Binding-site contacts:
Ligand atom O1 contacts residue GLN68 of chain 1.B at 3.5 Å.
Ligand atom N1 contacts residue GLN68 of chain 1.B at 3.6 Å (h-bond).
Ligand atom C40 contacts residue LEU80 of chain 1.B at 3.7 Å (hydrophobic).
Ligand atom C35 contacts residue QRP1 of chain 1.I at 4.0 Å.
Ligand atom C2 contacts residue VAL239 of chain 1.B at 3.9 Å (hydrophobic).
Ligand atom C5 contacts residue LEU80 of chain 1.B at 3.2 Å (hydrophobic).
Ligand atom O1 contacts residue LYS292 of chain 1.B at 2.7 Å (salt-bridge).
Ligand atom C4 contacts residue VAL239 of chain 1.B at 3.8 Å (hydrophobic).
Ligand atom C9 contacts residue SER235 of chain 1.B at 3.6 Å.
Ligand atom C8 contacts residue LEU236 of chain 1.B at 3.5 Å (hydrophobic).
Ligand atom C42 contacts residue VAL239 of chain 1.B at 3.7 Å (hydrophobic).
Ligand atom N36 contacts residue QRP1 of chain 1.I at 3.8 Å.
Ligand atom C12 contacts residue HEM1 of chain 1.H at 3.7 Å.
Ligand atom C12 contacts residue QRP1 of chain 1.I at 3.9 Å.
Ligand atom O contacts residue HEM1 of chain 1.H at 3.6 Å.
Ligand atom C1 contacts residue GLN68 of chain 1.B at 3.9 Å.
Ligand atom N contacts residue LEU80 of chain 1.B at 3.0 Å (h-bond).
Ligand atom C11 contacts residue HEM1 of chain 1.H at 3.8 Å.
Ligand atom C35 contacts residue HEM1 of chain 1.H at 3.9 Å.
Ligand atom O contacts residue ILE90 of chain 1.B at 3.7 Å.
Ligand atom C3 contacts residue VAL239 of chain 1.B at 3.5 Å (hydrophobic).
Ligand atom O1 contacts residue QRP1 of chain 1.I at 3.9 Å.
Ligand atom N2 contacts residue HEM1 of chain 1.H at 2.9 Å (h-bond).
Ligand atom C6 contacts residue VAL239 of chain 1.B at 3.6 Å (hydrophobic).
Ligand atom C39 contacts residue QRP1 of chain 1.I at 3.4 Å.
Ligand atom C15 contacts residue GLN68 of chain 1.B at 3.5 Å.
Ligand atom C8 contacts residue GLU232 of chain 1.B at 3.8 Å.
Ligand atom C42 contacts residue PHE391 of chain 1.B at 3.5 Å (hydrophobic).
Ligand atom C2 contacts residue LEU236 of chain 1.B at 3.9 Å (hydrophobic).
Ligand atom C41 contacts residue PHE391 of chain 1.B at 3.7 Å (hydrophobic).
Ligand atom C15 contacts residue LYS292 of chain 1.B at 3.9 Å.
Ligand atom C10 contacts residue LEU80 of chain 1.B at 3.2 Å (hydrophobic).
Ligand atom C7 contacts residue LEU236 of chain 1.B at 3.6 Å (hydrophobic).
Ligand atom C40 contacts residue QRP1 of chain 1.I at 3.7 Å.
Ligand atom C37 contacts residue QRP1 of chain 1.I at 3.9 Å.
Ligand atom C11 contacts residue GLN68 of chain 1.B at 3.7 Å.
Ligand atom C contacts residue HEM1 of chain 1.H at 3.8 Å.
Ligand atom C41 contacts residue LEU175 of chain 1.B at 3.9 Å (hydrophobic).
Ligand atom C8 contacts residue SER235 of chain 1.B at 4.0 Å.
Ligand atom O contacts residue LEU236 of chain 1.B at 3.4 Å.

The small molecule below binds the protein below.
Small molecule (SMILES): O=C1N[C@@H](Cc2c[nH]c3ccccc23)C(=O)N[C@H]1Cc1c[nH]c2ccccc12

Sequence of chain 1.B:
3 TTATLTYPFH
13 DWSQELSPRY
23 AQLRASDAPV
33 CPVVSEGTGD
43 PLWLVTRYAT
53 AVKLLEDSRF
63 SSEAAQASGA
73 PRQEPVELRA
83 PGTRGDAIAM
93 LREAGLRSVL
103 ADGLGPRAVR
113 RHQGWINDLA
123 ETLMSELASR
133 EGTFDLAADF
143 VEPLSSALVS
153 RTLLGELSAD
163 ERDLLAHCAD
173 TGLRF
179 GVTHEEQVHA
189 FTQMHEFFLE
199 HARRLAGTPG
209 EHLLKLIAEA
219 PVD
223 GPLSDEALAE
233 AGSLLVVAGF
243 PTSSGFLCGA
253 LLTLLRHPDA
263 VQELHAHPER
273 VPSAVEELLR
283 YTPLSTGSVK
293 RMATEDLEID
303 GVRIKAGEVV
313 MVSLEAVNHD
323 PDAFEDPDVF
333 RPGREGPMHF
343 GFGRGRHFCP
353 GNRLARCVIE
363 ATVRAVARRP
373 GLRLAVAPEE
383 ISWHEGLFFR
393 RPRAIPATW